Binding-site contacts:
Ligand atom C8 contacts residue ASN316 of chain 1.A at 4.5 Å.
Ligand atom C1 contacts residue ASN316 of chain 1.A at 1.5 Å.
Ligand atom C3 contacts residue ASN316 of chain 1.A at 3.9 Å.
Ligand atom C7 contacts residue ASN316 of chain 1.A at 3.4 Å.
Ligand atom C4 contacts residue ASN316 of chain 1.A at 4.4 Å.
Ligand atom O7 contacts residue ASN316 of chain 1.A at 3.5 Å (h-bond).
Ligand atom C5 contacts residue ASN316 of chain 1.A at 3.9 Å.
Ligand atom C2 contacts residue ASN316 of chain 1.A at 2.5 Å.
Ligand atom O5 contacts residue ASN316 of chain 1.A at 2.5 Å (h-bond).
Ligand atom N2 contacts residue ASN316 of chain 1.A at 2.9 Å (h-bond).

The small molecule below binds the protein below.
Small molecule (SMILES): CC(=O)N[C@@H]1[C@@H](O)[C@H](O)[C@@H](CO)O[C@H]1O

Sequence of chain 1.A:
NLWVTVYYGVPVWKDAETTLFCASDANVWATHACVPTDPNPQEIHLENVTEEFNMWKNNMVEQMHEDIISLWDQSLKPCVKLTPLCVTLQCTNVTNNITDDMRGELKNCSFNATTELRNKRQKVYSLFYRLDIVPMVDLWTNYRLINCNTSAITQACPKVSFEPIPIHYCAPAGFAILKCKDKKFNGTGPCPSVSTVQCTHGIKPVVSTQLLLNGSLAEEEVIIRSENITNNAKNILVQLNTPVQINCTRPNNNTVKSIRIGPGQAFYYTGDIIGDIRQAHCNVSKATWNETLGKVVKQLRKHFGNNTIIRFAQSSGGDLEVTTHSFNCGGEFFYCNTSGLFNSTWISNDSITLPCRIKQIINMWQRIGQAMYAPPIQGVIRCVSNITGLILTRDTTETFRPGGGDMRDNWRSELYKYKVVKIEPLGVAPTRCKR